Binding-site contacts:
Ligand atom C11 contacts residue MG1 of chain 1.B at 2.9 Å.
Ligand atom C8 contacts residue TRP143 of chain 1.A at 3.4 Å (hydrophobic).
Ligand atom C38 contacts residue GLN120 of chain 1.A at 3.5 Å.
Ligand atom C37 contacts residue HIS142 of chain 1.A at 3.3 Å.
Ligand atom C39 contacts residue GLN120 of chain 1.A at 3.4 Å.
Ligand atom O9 contacts residue GLY66 of chain 1.A at 3.4 Å.
Ligand atom N5 contacts residue TRP143 of chain 1.A at 3.3 Å.
Ligand atom O30 contacts residue GLU90 of chain 1.A at 2.7 Å (salt-bridge).
Ligand atom C11 contacts residue ASN170 of chain 1.A at 3.2 Å.
Ligand atom C17 contacts residue ASN170 of chain 1.A at 3.2 Å.
Ligand atom C2 contacts residue GLU90 of chain 1.A at 3.4 Å.
Ligand atom O30 contacts residue TYR68 of chain 1.A at 3.3 Å.
Ligand atom N15 contacts residue MET91 of chain 1.A at 3.1 Å (h-bond).
Ligand atom C27 contacts residue ASP141 of chain 1.A at 3.4 Å.
Ligand atom O31 contacts residue ASN170 of chain 1.A at 2.8 Å (h-bond).
Ligand atom C21 contacts residue MET91 of chain 1.A at 3.4 Å (hydrophobic).
Ligand atom O32 contacts residue ASN170 of chain 1.A at 2.8 Å (h-bond).
Ligand atom O31 contacts residue LYS144 of chain 1.A at 2.9 Å (salt-bridge).
Ligand atom O32 contacts residue MG1 of chain 1.B at 2.1 Å.
Ligand atom N20 contacts residue ALA118 of chain 1.A at 3.6 Å.
Ligand atom C6 contacts residue GLU90 of chain 1.A at 3.5 Å.
Ligand atom O32 contacts residue ASP169 of chain 1.A at 3.2 Å (salt-bridge).
Ligand atom C18 contacts residue GLU199 of chain 1.A at 3.2 Å.
Ligand atom O32 contacts residue GLU199 of chain 1.A at 2.5 Å (salt-bridge).
Ligand atom C21 contacts residue GLY117 of chain 1.A at 3.5 Å.
Ligand atom N20 contacts residue SER119 of chain 1.A at 2.9 Å (h-bond).
Ligand atom C14 contacts residue MET40 of chain 1.A at 3.6 Å (hydrophobic).
Ligand atom C38 contacts residue SER119 of chain 1.A at 3.2 Å.
Ligand atom O31 contacts residue ASP141 of chain 1.A at 3.0 Å (salt-bridge).
Ligand atom C4 contacts residue MET91 of chain 1.A at 3.5 Å (hydrophobic).
Ligand atom O30 contacts residue TYR95 of chain 1.A at 3.4 Å.
Ligand atom O25 contacts residue GLU90 of chain 1.A at 2.6 Å (salt-bridge).
Ligand atom C17 contacts residue MG1 of chain 1.B at 2.9 Å.
Ligand atom O31 contacts residue MG1 of chain 1.B at 2.1 Å.
Ligand atom C14 contacts residue LYS144 of chain 1.A at 3.4 Å.
Ligand atom C17 contacts residue GLU199 of chain 1.A at 3.1 Å.
Ligand atom C3 contacts residue MET91 of chain 1.A at 3.5 Å (hydrophobic).
Ligand atom N26 contacts residue MET40 of chain 1.A at 3.5 Å (h-bond).
Ligand atom N26 contacts residue LYS144 of chain 1.A at 3.3 Å (salt-bridge).
Ligand atom C18 contacts residue ASN170 of chain 1.A at 3.5 Å.

Sequence of chain 1.A:
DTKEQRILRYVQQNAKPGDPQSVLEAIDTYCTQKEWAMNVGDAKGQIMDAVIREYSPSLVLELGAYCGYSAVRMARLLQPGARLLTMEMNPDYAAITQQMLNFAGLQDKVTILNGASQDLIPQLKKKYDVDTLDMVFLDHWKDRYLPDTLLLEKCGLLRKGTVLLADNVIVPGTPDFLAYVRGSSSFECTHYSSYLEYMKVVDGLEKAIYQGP

This protein binds this small molecule.
Small molecule (SMILES): CCc1ncnc2c1ncn2[C@@H]1O[C@H](/C=C/CNC(=O)c2cc(-c3ccc(F)cc3)cc(O)c2O)[C@@H](O)[C@H]1O